Binding-site contacts:
Ligand atom C8 contacts residue LEU256 of chain 1.A at 3.4 Å (hydrophobic).
Ligand atom C5 contacts residue GLN903 of chain 1.A at 3.9 Å.
Ligand atom C2 contacts residue ASN633 of chain 1.A at 2.5 Å.
Ligand atom N2 contacts residue VAL660 of chain 1.A at 3.0 Å (h-bond).
Ligand atom O3 contacts residue PHE898 of chain 1.A at 3.9 Å.
Ligand atom O4 contacts residue PHE898 of chain 1.A at 3.2 Å.
Ligand atom O7 contacts residue TYR687 of chain 1.A at 2.8 Å (h-bond).
Ligand atom O2 contacts residue TYR687 of chain 1.A at 3.9 Å.
Ligand atom C7 contacts residue LEU256 of chain 1.A at 4.2 Å (hydrophobic).
Ligand atom O5 contacts residue ASN633 of chain 1.A at 2.4 Å (h-bond).
Ligand atom C7 contacts residue PHE898 of chain 1.A at 3.9 Å (hydrophobic).
Ligand atom O3 contacts residue VAL660 of chain 1.A at 4.0 Å.
Ligand atom O3 contacts residue PRO662 of chain 1.A at 3.8 Å.
Ligand atom N2 contacts residue PHE898 of chain 1.A at 4.1 Å.
Ligand atom O7 contacts residue ILE661 of chain 1.A at 4.2 Å.
Ligand atom C7 contacts residue ASN633 of chain 1.A at 3.6 Å.
Ligand atom C8 contacts residue ILE661 of chain 1.A at 3.9 Å (hydrophobic).
Ligand atom C7 contacts residue TYR687 of chain 1.A at 3.9 Å (hydrophobic).
Ligand atom C5 contacts residue VAL660 of chain 1.A at 4.2 Å (hydrophobic).
Ligand atom C1 contacts residue ASN633 of chain 1.A at 1.5 Å.
Ligand atom C7 contacts residue VAL660 of chain 1.A at 4.2 Å (hydrophobic).
Ligand atom C8 contacts residue PHE898 of chain 1.A at 4.2 Å (hydrophobic).
Ligand atom O4 contacts residue GLY257 of chain 1.A at 4.1 Å.
Ligand atom O6 contacts residue GLN903 of chain 1.A at 3.0 Å (h-bond).
Ligand atom O5 contacts residue ILE659 of chain 1.A at 3.4 Å.
Ligand atom N2 contacts residue ASN633 of chain 1.A at 2.9 Å (h-bond).
Ligand atom C1 contacts residue VAL660 of chain 1.A at 3.3 Å (hydrophobic).
Ligand atom C5 contacts residue ASN633 of chain 1.A at 3.6 Å.
Ligand atom C3 contacts residue VAL660 of chain 1.A at 3.3 Å (hydrophobic).
Ligand atom C8 contacts residue ASN633 of chain 1.A at 4.1 Å.
Ligand atom O1S6 contacts residue SER258 of chain 1.A at 3.2 Å.
Ligand atom C3 contacts residue ASN633 of chain 1.A at 3.8 Å.
Ligand atom C6 contacts residue GLN903 of chain 1.A at 3.5 Å.
Ligand atom C5 contacts residue ILE659 of chain 1.A at 3.8 Å (hydrophobic).
Ligand atom C6 contacts residue ILE659 of chain 1.A at 4.0 Å (hydrophobic).
Ligand atom C1 contacts residue ILE659 of chain 1.A at 3.6 Å (hydrophobic).
Ligand atom C2 contacts residue VAL660 of chain 1.A at 3.5 Å (hydrophobic).
Ligand atom O7 contacts residue PHE898 of chain 1.A at 3.9 Å.
Ligand atom C8 contacts residue LEU259 of chain 1.A at 3.6 Å (hydrophobic).
Ligand atom O5 contacts residue PRO662 of chain 1.A at 4.1 Å.

Sequence of chain 1.A:
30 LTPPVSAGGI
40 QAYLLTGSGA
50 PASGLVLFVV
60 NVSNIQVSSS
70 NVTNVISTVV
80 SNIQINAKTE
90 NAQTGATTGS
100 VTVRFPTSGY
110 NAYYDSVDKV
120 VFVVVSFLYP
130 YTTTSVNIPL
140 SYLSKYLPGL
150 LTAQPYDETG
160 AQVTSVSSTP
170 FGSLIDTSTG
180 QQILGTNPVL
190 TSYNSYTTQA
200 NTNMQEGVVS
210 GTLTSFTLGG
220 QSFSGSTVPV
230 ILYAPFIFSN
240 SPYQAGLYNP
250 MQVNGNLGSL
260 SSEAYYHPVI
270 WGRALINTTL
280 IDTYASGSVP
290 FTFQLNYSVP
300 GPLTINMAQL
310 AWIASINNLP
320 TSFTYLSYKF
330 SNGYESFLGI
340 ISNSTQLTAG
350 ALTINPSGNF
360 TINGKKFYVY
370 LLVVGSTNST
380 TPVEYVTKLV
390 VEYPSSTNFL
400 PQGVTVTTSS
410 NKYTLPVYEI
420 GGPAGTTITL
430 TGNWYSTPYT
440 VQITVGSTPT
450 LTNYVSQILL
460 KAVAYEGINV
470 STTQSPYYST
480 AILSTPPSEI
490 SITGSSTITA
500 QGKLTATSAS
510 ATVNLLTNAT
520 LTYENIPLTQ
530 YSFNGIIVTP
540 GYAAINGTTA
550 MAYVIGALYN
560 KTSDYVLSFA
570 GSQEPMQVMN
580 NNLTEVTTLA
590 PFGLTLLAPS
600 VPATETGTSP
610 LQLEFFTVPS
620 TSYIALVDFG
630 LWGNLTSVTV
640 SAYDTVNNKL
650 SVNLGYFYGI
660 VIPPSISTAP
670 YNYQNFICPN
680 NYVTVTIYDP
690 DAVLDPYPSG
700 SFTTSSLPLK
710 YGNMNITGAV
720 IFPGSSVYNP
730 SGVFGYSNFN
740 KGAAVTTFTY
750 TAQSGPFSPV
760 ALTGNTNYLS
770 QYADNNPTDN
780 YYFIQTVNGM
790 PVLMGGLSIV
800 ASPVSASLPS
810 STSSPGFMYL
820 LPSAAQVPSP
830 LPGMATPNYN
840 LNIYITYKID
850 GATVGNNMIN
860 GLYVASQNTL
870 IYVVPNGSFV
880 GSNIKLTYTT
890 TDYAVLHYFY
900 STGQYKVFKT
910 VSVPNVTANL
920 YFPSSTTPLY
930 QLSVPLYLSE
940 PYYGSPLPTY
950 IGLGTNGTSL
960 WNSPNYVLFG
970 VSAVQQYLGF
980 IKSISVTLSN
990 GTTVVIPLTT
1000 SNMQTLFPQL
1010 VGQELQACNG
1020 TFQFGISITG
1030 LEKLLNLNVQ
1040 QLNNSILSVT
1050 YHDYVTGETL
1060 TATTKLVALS

This protein binds this small molecule.
Small molecule (SMILES): CC(=O)N[C@H]1[C@H](O[C@H]2[C@H](O)[C@@H](NC(C)=O)CO[C@@H]2CO)O[C@H](CO[C@H]2O[C@H](CO)[C@@H](O)[C@H](O)[C@@H]2O)[C@@H](O[C@H]2O[C@H](CO)[C@@H](O)[C@H](O)[C@@H]2O)[C@@H]1O[C@@H]1O[C@H](CS(=O)(=O)O)[C@@H](O[C@@H]2O[C@H](CO)[C@@H](O)[C@H](O)[C@H]2O)[C@H](O)[C@H]1O